A small-molecule ligand and the protein it binds are described below.
Small molecule (SMILES): CC(=O)N[C@@H]1[C@@H](O)[C@H](O)[C@@H](CO)O[C@H]1O

Sequence of chain 1.B:
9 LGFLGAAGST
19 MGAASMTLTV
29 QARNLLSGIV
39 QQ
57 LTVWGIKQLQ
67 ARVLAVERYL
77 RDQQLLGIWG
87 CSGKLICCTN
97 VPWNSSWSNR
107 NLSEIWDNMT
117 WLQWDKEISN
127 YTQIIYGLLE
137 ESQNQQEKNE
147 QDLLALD

Binding-site contacts:
Ligand atom C5 contacts residue SER102 of chain 1.B at 4.3 Å.
Ligand atom C4 contacts residue ASN100 of chain 1.B at 4.0 Å.
Ligand atom C8 contacts residue ASN100 of chain 1.B at 4.4 Å.
Ligand atom C7 contacts residue ASN100 of chain 1.B at 3.0 Å.
Ligand atom O5 contacts residue ASN100 of chain 1.B at 2.1 Å (h-bond).
Ligand atom O7 contacts residue ASN100 of chain 1.B at 2.4 Å (h-bond).
Ligand atom O6 contacts residue TRP103 of chain 1.B at 4.1 Å.
Ligand atom N2 contacts residue ASN100 of chain 1.B at 3.0 Å (h-bond).
Ligand atom C5 contacts residue ASN100 of chain 1.B at 3.5 Å.
Ligand atom C2 contacts residue ASN100 of chain 1.B at 2.3 Å.
Ligand atom C3 contacts residue ASN100 of chain 1.B at 3.7 Å.
Ligand atom C1 contacts residue SER102 of chain 1.B at 3.8 Å.
Ligand atom O6 contacts residue ASN100 of chain 1.B at 4.3 Å.
Ligand atom O5 contacts residue SER102 of chain 1.B at 3.8 Å.
Ligand atom C6 contacts residue ASN100 of chain 1.B at 4.5 Å.
Ligand atom C1 contacts residue ASN100 of chain 1.B at 1.4 Å.